The small molecule below binds the protein below.
Small molecule (SMILES): CC(=O)N[C@@H]1[C@@H](O)[C@H](O)[C@@H](CO)O[C@H]1O

Binding-site contacts:
Ligand atom O7 contacts residue ASN384 of chain 1.A at 3.3 Å (h-bond).
Ligand atom C8 contacts residue ASN384 of chain 1.A at 3.9 Å.
Ligand atom N2 contacts residue GLU385 of chain 1.A at 2.7 Å (salt-bridge).
Ligand atom C2 contacts residue GLU385 of chain 1.A at 3.3 Å.
Ligand atom C1 contacts residue ASN384 of chain 1.A at 1.4 Å.
Ligand atom C8 contacts residue GLU385 of chain 1.A at 3.8 Å.
Ligand atom C3 contacts residue ASN384 of chain 1.A at 3.8 Å.
Ligand atom C3 contacts residue GLU385 of chain 1.A at 3.7 Å.
Ligand atom C1 contacts residue GLU385 of chain 1.A at 3.3 Å.
Ligand atom O3 contacts residue GLU385 of chain 1.A at 4.5 Å.
Ligand atom C7 contacts residue ASN384 of chain 1.A at 3.2 Å.
Ligand atom C2 contacts residue ASN384 of chain 1.A at 2.4 Å.
Ligand atom C4 contacts residue ASN384 of chain 1.A at 4.2 Å.
Ligand atom C7 contacts residue GLU385 of chain 1.A at 3.6 Å.
Ligand atom O5 contacts residue ASN384 of chain 1.A at 2.4 Å (h-bond).
Ligand atom C5 contacts residue ASN384 of chain 1.A at 3.7 Å.
Ligand atom N2 contacts residue ASN384 of chain 1.A at 2.8 Å (h-bond).

Sequence of chain 1.A:
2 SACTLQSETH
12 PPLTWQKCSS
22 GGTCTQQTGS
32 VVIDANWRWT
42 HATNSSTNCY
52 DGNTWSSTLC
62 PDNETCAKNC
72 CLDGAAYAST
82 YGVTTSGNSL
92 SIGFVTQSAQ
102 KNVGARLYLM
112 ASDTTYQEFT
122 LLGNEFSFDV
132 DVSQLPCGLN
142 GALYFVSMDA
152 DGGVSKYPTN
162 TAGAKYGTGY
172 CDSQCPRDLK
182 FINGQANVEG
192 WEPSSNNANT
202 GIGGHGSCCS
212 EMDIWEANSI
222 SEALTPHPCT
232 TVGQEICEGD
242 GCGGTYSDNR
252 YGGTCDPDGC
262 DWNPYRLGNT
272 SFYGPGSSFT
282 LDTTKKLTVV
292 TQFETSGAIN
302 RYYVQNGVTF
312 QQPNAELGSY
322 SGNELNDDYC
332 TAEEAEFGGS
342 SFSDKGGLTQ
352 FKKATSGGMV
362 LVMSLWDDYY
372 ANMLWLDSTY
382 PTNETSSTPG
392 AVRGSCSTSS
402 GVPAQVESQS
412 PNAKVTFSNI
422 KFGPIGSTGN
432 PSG